Binding-site contacts:
Ligand atom O5 contacts residue ARG197 of chain 1.A at 2.9 Å (salt-bridge).
Ligand atom C1 contacts residue ASN202 of chain 1.A at 1.4 Å.
Ligand atom O7 contacts residue ARG313 of chain 2.A at 3.1 Å (salt-bridge).
Ligand atom O7 contacts residue ASN202 of chain 1.A at 3.4 Å (h-bond).
Ligand atom C6 contacts residue VAL179 of chain 1.A at 4.3 Å (hydrophobic).
Ligand atom C6 contacts residue ARG197 of chain 1.A at 3.7 Å.
Ligand atom O6 contacts residue ARG197 of chain 1.A at 4.2 Å.
Ligand atom C8 contacts residue ARG313 of chain 2.A at 3.9 Å.
Ligand atom C7 contacts residue ARG313 of chain 2.A at 3.8 Å.
Ligand atom N2 contacts residue ASN202 of chain 1.A at 2.8 Å (h-bond).
Ligand atom C8 contacts residue THR203 of chain 1.A at 4.2 Å.
Ligand atom C3 contacts residue ASN202 of chain 1.A at 3.6 Å.
Ligand atom C5 contacts residue ASN202 of chain 1.A at 3.7 Å.
Ligand atom C8 contacts residue ASN202 of chain 1.A at 3.6 Å.
Ligand atom C1 contacts residue ARG197 of chain 1.A at 3.6 Å.
Ligand atom N2 contacts residue THR203 of chain 1.A at 4.1 Å.
Ligand atom C2 contacts residue ASN202 of chain 1.A at 2.4 Å.
Ligand atom C8 contacts residue ILE199 of chain 1.A at 4.0 Å (hydrophobic).
Ligand atom O5 contacts residue ASN202 of chain 1.A at 2.4 Å (h-bond).
Ligand atom C7 contacts residue ASN202 of chain 1.A at 3.2 Å.
Ligand atom C5 contacts residue ARG197 of chain 1.A at 3.8 Å.
Ligand atom C4 contacts residue ASN202 of chain 1.A at 4.2 Å.

Sequence of chain 2.A:
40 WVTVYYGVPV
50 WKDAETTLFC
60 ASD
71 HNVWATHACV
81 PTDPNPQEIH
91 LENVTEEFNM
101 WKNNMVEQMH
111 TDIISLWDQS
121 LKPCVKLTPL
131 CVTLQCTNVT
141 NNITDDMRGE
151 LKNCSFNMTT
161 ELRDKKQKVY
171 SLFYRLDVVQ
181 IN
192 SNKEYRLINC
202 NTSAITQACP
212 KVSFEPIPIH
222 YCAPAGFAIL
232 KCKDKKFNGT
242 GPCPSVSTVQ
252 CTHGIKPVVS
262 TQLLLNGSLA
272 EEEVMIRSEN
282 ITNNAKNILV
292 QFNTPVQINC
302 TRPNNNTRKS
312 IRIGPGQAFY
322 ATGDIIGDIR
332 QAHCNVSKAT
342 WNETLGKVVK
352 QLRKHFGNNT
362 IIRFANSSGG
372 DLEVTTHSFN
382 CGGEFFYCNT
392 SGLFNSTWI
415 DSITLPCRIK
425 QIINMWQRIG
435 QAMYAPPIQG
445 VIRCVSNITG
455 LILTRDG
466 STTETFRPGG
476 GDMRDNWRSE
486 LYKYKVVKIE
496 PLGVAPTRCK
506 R

This small molecule binds to this protein.
Small molecule (SMILES): CC(=O)N[C@H]1[C@H](O[C@H]2[C@H](O)[C@@H](NC(C)=O)CO[C@@H]2CO)O[C@H](CO)[C@@H](O)[C@@H]1O

Sequence of chain 1.A:
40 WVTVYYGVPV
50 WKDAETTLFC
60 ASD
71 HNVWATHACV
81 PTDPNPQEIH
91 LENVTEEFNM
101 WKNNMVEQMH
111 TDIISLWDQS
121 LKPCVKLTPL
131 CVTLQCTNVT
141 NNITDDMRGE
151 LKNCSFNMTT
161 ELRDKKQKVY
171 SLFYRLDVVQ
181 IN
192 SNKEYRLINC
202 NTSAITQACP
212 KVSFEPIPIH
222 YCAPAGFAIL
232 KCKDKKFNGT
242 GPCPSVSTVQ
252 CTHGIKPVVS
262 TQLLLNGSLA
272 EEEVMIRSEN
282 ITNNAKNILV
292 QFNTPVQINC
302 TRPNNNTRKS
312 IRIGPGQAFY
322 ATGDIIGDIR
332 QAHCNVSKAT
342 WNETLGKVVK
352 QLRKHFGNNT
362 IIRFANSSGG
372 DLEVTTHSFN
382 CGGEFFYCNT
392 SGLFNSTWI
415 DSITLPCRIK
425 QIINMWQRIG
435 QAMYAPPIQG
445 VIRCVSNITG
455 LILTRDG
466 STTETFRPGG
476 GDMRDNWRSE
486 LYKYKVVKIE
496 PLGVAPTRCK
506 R